Sequence of chain 2.A:
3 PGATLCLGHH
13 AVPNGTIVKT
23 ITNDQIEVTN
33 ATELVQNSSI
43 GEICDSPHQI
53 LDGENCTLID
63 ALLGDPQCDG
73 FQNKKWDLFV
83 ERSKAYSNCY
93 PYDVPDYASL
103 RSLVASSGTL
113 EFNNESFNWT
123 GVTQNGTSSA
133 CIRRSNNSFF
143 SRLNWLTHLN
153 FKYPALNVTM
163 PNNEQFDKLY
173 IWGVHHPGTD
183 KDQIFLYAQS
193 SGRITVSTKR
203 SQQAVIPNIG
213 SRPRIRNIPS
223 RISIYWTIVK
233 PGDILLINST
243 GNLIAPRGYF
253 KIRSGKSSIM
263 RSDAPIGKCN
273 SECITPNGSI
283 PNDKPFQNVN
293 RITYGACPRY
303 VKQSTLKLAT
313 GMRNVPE

This small molecule binds to this protein.
Small molecule (SMILES): CC(=O)N[C@@H]1[C@@H](O)[C@H](O)[C@@H](CO)O[C@H]1O

Binding-site contacts:
Ligand atom C3 contacts residue ASN16 of chain 2.A at 3.7 Å.
Ligand atom O7 contacts residue ASN16 of chain 2.A at 3.4 Å (h-bond).
Ligand atom C8 contacts residue ASN32 of chain 2.A at 3.3 Å.
Ligand atom C2 contacts residue ASN16 of chain 2.A at 2.3 Å.
Ligand atom C5 contacts residue ASN16 of chain 2.A at 3.7 Å.
Ligand atom C7 contacts residue ASN16 of chain 2.A at 3.5 Å.
Ligand atom O7 contacts residue THR18 of chain 2.A at 4.2 Å.
Ligand atom C1 contacts residue ASN16 of chain 2.A at 1.4 Å.
Ligand atom N2 contacts residue ASN16 of chain 2.A at 2.8 Å (h-bond).
Ligand atom C4 contacts residue ASN16 of chain 2.A at 4.1 Å.
Ligand atom C7 contacts residue ASN32 of chain 2.A at 4.3 Å.
Ligand atom O5 contacts residue ASN16 of chain 2.A at 2.4 Å (h-bond).